Binding-site contacts:
Ligand atom O3 contacts residue SER142 of chain 1.A at 2.9 Å (h-bond).
Ligand atom O2 contacts residue THR143 of chain 1.A at 2.5 Å (h-bond).
Ligand atom C2 contacts residue 8WQ1 of chain 1.F at 0.1 Å.
Ligand atom N1 contacts residue THR91 of chain 1.A at 3.0 Å (h-bond).
Ligand atom N1 contacts residue PRO89 of chain 1.A at 3.1 Å (h-bond).
Ligand atom N2 contacts residue GLU193 of chain 1.A at 3.6 Å (salt-bridge).
Ligand atom O4 contacts residue THR91 of chain 1.A at 2.9 Å (h-bond).
Ligand atom O2 contacts residue 8WQ1 of chain 1.F at 0.3 Å (h-bond).
Ligand atom C2 contacts residue THR91 of chain 1.A at 3.3 Å.
Ligand atom C2 contacts residue SER142 of chain 1.A at 3.6 Å.
Ligand atom O5 contacts residue GLY141 of chain 1.A at 3.5 Å.
Ligand atom C1 contacts residue TYR61 of chain 1.A at 3.5 Å (hydrophobic).
Ligand atom O3 contacts residue GLY141 of chain 1.A at 3.4 Å.
Ligand atom O5 contacts residue SER142 of chain 1.A at 3.4 Å (h-bond).
Ligand atom O5 contacts residue ARG96 of chain 1.A at 3.1 Å (salt-bridge).
Ligand atom O3 contacts residue 8WQ1 of chain 1.F at 0.3 Å (h-bond).
Ligand atom O4 contacts residue ARG96 of chain 1.A at 2.8 Å (salt-bridge).
Ligand atom C4 contacts residue LEU138 of chain 1.A at 3.6 Å (hydrophobic).
Ligand atom O5 contacts residue 8WQ1 of chain 1.F at 0.5 Å (h-bond).
Ligand atom C2 contacts residue GLU193 of chain 1.A at 3.4 Å.
Ligand atom C1 contacts residue 8WQ1 of chain 1.F at 0.2 Å.
Ligand atom C1 contacts residue GLU193 of chain 1.A at 3.6 Å.
Ligand atom O4 contacts residue 8WQ1 of chain 1.F at 0.1 Å (h-bond).
Ligand atom C7 contacts residue 8WQ1 of chain 1.F at 0.2 Å.
Ligand atom C3 contacts residue 8WQ1 of chain 1.F at 0.2 Å.
Ligand atom C6 contacts residue 8WQ1 of chain 1.F at 0.2 Å.
Ligand atom C5 contacts residue 8WQ1 of chain 1.F at 0.6 Å.
Ligand atom C1 contacts residue PRO89 of chain 1.A at 2.9 Å (hydrophobic).
Ligand atom C7 contacts residue ARG96 of chain 1.A at 3.4 Å.
Ligand atom C3 contacts residue LEU138 of chain 1.A at 3.4 Å (hydrophobic).
Ligand atom C6 contacts residue THR143 of chain 1.A at 3.2 Å.
Ligand atom N2 contacts residue 8WQ1 of chain 1.F at 0.5 Å (h-bond).
Ligand atom N1 contacts residue GLU193 of chain 1.A at 2.9 Å (salt-bridge).
Ligand atom C4 contacts residue 8WQ1 of chain 1.F at 0.1 Å.
Ligand atom O1 contacts residue 8WQ1 of chain 1.F at 1.5 Å (h-bond).
Ligand atom C7 contacts residue THR91 of chain 1.A at 3.5 Å.
Ligand atom O3 contacts residue THR143 of chain 1.A at 3.0 Å (h-bond).
Ligand atom N2 contacts residue LEU138 of chain 1.A at 3.6 Å.
Ligand atom N1 contacts residue 8WQ1 of chain 1.F at 0.1 Å (h-bond).
Ligand atom O1 contacts residue MET196 of chain 1.A at 3.4 Å.

Sequence of chain 1.A:
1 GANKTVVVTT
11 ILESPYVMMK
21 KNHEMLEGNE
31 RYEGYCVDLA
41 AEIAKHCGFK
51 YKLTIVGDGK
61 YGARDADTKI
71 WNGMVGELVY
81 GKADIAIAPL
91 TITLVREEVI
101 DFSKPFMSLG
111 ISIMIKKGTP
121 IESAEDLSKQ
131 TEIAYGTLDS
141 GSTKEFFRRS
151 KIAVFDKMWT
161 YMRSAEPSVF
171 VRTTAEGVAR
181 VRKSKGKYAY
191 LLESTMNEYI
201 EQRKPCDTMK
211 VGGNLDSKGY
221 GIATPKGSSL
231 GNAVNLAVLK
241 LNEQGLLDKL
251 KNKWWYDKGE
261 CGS

The protein below binds the small molecule below.
Small molecule (SMILES): O=C(O)C1=NO[C@H]2CN[C@H](C(=O)O)[C@@H]12